Binding-site contacts:
Ligand atom NE1 contacts residue ASN74 of chain 4.A at 3.0 Å (h-bond).
Ligand atom O contacts residue ASN207 of chain 7.A at 2.8 Å (h-bond).
Ligand atom NE1 contacts residue ASN207 of chain 7.A at 3.6 Å (h-bond).
Ligand atom CZ2 contacts residue ASN207 of chain 7.A at 3.7 Å.
Ligand atom CZ2 contacts residue ASN74 of chain 4.A at 3.4 Å.
Ligand atom CH2 contacts residue ILE37 of chain 4.A at 3.7 Å (hydrophobic).
Ligand atom O contacts residue VAL205 of chain 7.A at 2.9 Å (h-bond).
Ligand atom CZ2 contacts residue ARG34 of chain 7.A at 3.7 Å.
Ligand atom CZ contacts residue SER38 of chain 7.A at 3.4 Å.
Ligand atom CA contacts residue GLU44 of chain 4.A at 3.6 Å.
Ligand atom O contacts residue ASN207 of chain 7.A at 3.2 Å (h-bond).
Ligand atom CD2 contacts residue VAL40 of chain 4.A at 3.6 Å (hydrophobic).
Ligand atom N contacts residue VAL205 of chain 7.A at 3.0 Å (h-bond).
Ligand atom NE1 contacts residue VAL40 of chain 4.A at 3.8 Å.
Ligand atom C contacts residue VAL205 of chain 7.A at 3.6 Å (hydrophobic).
Ligand atom CA contacts residue GLU44 of chain 4.A at 3.5 Å.
Ligand atom CD2 contacts residue LEU41 of chain 7.A at 3.6 Å (hydrophobic).
Ligand atom CD1 contacts residue VAL40 of chain 4.A at 3.8 Å (hydrophobic).
Ligand atom CE2 contacts residue ASN207 of chain 7.A at 3.5 Å.
Ligand atom CH2 contacts residue ARG34 of chain 7.A at 3.4 Å.
Ligand atom O contacts residue VAL205 of chain 7.A at 3.4 Å (h-bond).
Ligand atom CD1 contacts residue VAL205 of chain 7.A at 3.8 Å (hydrophobic).
Ligand atom O contacts residue LYS204 of chain 7.A at 3.9 Å.
Ligand atom CD2 contacts residue GLU45 of chain 7.A at 3.7 Å.
Ligand atom N contacts residue ASN49 of chain 4.A at 3.6 Å.
Ligand atom CA contacts residue VAL205 of chain 7.A at 3.3 Å (hydrophobic).
Ligand atom N contacts residue GLU44 of chain 4.A at 2.8 Å (salt-bridge).
Ligand atom N contacts residue GLU44 of chain 4.A at 2.8 Å (salt-bridge).
Ligand atom CZ contacts residue ALA42 of chain 7.A at 3.5 Å (hydrophobic).
Ligand atom O contacts residue ALA206 of chain 7.A at 3.2 Å.
Ligand atom CG contacts residue VAL40 of chain 4.A at 3.8 Å (hydrophobic).
Ligand atom CB contacts residue GLU44 of chain 4.A at 3.4 Å.
Ligand atom CD1 contacts residue ASN74 of chain 4.A at 3.9 Å.
Ligand atom CE2 contacts residue VAL40 of chain 4.A at 3.7 Å (hydrophobic).
Ligand atom CD1 contacts residue ASN207 of chain 7.A at 3.4 Å.
Ligand atom CE3 contacts residue LEU41 of chain 4.A at 3.8 Å (hydrophobic).
Ligand atom CB contacts residue ASN49 of chain 4.A at 3.9 Å.
Ligand atom C contacts residue GLU44 of chain 4.A at 3.4 Å.
Ligand atom CE2 contacts residue GLU45 of chain 7.A at 3.8 Å.
Ligand atom CE1 contacts residue ALA42 of chain 7.A at 3.8 Å (hydrophobic).

Sequence of chain 4.A:
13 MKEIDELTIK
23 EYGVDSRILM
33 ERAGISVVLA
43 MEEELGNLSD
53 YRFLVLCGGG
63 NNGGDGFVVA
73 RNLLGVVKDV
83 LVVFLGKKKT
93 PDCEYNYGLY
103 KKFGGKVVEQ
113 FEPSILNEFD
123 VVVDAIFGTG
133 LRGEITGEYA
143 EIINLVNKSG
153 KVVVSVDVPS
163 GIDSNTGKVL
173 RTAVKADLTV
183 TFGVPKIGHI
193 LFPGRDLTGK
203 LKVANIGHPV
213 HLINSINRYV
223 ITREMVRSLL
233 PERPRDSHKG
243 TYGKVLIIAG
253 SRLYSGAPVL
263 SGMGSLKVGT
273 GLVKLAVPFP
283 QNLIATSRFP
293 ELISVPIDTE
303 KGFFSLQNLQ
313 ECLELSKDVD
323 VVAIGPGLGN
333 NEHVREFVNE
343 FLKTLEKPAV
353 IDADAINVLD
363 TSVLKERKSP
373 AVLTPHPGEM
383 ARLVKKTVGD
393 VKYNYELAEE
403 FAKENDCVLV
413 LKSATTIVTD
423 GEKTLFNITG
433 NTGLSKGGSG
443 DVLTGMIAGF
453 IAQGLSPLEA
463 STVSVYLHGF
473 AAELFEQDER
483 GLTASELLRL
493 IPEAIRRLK

This small molecule binds to this protein.
Small molecule (SMILES): CC(C)C[C@H](NC(=O)[C@H](CC1=CN=C2C=CC=CC12)NC(=O)[C@H](C)NC(=O)[C@H](C)N)C(=O)N[C@@H](Cc1ccccc1)C(=O)N[C@@H](CCC(=O)O)C(=O)N[C@@H](C)C=O

Sequence of chain 7.A:
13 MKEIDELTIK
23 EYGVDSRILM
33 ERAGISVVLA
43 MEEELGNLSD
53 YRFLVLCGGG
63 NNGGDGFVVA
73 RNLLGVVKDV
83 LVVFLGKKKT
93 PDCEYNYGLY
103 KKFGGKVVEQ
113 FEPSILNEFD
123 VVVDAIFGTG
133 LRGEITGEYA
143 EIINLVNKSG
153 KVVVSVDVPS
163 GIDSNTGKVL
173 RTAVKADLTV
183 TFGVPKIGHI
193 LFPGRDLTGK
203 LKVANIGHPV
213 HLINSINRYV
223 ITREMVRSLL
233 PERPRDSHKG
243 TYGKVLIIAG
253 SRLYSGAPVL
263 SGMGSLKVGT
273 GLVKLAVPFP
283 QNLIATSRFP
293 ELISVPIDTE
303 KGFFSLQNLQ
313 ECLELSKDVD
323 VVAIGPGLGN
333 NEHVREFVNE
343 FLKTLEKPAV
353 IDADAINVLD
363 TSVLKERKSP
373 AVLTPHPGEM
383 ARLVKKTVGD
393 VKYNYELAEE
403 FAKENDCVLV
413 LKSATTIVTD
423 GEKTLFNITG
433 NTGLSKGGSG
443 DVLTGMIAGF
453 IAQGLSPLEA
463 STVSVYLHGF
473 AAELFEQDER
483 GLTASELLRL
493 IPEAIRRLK